Sequence of chain 27.C:
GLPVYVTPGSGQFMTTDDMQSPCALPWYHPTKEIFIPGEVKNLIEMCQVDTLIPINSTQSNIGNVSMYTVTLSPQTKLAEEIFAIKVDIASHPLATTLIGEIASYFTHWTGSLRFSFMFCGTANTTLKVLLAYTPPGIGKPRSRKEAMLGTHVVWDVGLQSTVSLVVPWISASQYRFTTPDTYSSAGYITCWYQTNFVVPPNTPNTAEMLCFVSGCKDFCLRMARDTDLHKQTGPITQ

Sequence of chain 27.A:
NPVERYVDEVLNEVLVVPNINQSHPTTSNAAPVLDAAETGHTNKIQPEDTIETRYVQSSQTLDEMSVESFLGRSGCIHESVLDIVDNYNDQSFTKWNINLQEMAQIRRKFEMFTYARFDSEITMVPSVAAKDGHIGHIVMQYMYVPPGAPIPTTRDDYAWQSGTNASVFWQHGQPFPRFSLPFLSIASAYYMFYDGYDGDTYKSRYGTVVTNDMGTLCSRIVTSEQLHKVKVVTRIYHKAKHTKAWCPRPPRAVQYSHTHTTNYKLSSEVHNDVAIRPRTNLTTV

The small molecule below binds the protein below.
Small molecule (SMILES): Cc1cc(CCCOc2c(C)cc(-c3coc(C)n3)cc2C)on1

Binding-site contacts:
Ligand atom C1A contacts residue PHE179 of chain 27.A at 3.5 Å (hydrophobic).
Ligand atom C4B contacts residue PHE179 of chain 27.A at 3.9 Å (hydrophobic).
Ligand atom C5B contacts residue TYR144 of chain 27.A at 3.6 Å (hydrophobic).
Ligand atom C4A contacts residue PHE179 of chain 27.A at 3.3 Å (hydrophobic).
Ligand atom O1 contacts residue MET214 of chain 27.A at 3.2 Å.
Ligand atom C2C contacts residue ILE98 of chain 27.A at 4.0 Å (hydrophobic).
Ligand atom C5B contacts residue LEU181 of chain 27.A at 3.3 Å (hydrophobic).
Ligand atom O5A contacts residue TYR144 of chain 27.A at 3.1 Å.
Ligand atom CM4 contacts residue TYR142 of chain 27.A at 3.1 Å (hydrophobic).
Ligand atom CM4 contacts residue VAL168 of chain 27.A at 3.5 Å (hydrophobic).
Ligand atom C2B contacts residue ILE98 of chain 27.A at 3.9 Å (hydrophobic).
Ligand atom CM2 contacts residue ILE122 of chain 27.A at 3.7 Å (hydrophobic).
Ligand atom N3A contacts residue PHE179 of chain 27.A at 3.0 Å.
Ligand atom N3A contacts residue LEU217 of chain 27.A at 3.4 Å.
Ligand atom C2A contacts residue PHE179 of chain 27.A at 3.3 Å (hydrophobic).
Ligand atom O5A contacts residue PHE179 of chain 27.A at 3.7 Å.
Ligand atom C6B contacts residue ILE98 of chain 27.A at 3.6 Å (hydrophobic).
Ligand atom CM4 contacts residue PHE179 of chain 27.A at 3.9 Å (hydrophobic).
Ligand atom O1 contacts residue LEU100 of chain 27.A at 4.0 Å.
Ligand atom CM6 contacts residue TYR144 of chain 27.A at 3.7 Å (hydrophobic).
Ligand atom CM2 contacts residue ILE236 of chain 27.A at 4.0 Å (hydrophobic).
Ligand atom C5 contacts residue MET214 of chain 27.A at 3.6 Å (hydrophobic).
Ligand atom C2B contacts residue ILE122 of chain 27.A at 3.9 Å (hydrophobic).
Ligand atom C3 contacts residue LEU100 of chain 27.A at 3.9 Å (hydrophobic).
Ligand atom C1C contacts residue MET214 of chain 27.A at 3.7 Å (hydrophobic).
Ligand atom C2A contacts residue TYR144 of chain 27.A at 3.7 Å (hydrophobic).
Ligand atom CM6 contacts residue LEU184 of chain 27.A at 3.4 Å (hydrophobic).
Ligand atom C1A contacts residue TYR144 of chain 27.A at 3.1 Å (hydrophobic).
Ligand atom O5A contacts residue ALA166 of chain 27.A at 3.9 Å.
Ligand atom CM6 contacts residue LEU181 of chain 27.A at 3.7 Å (hydrophobic).
Ligand atom C4B contacts residue LEU181 of chain 27.A at 3.8 Å (hydrophobic).
Ligand atom C1B contacts residue LEU181 of chain 27.A at 3.8 Å (hydrophobic).
Ligand atom CM3 contacts residue TYR190 of chain 27.A at 3.9 Å (hydrophobic).
Ligand atom C4A contacts residue TYR144 of chain 27.A at 3.8 Å (hydrophobic).
Ligand atom N2 contacts residue LEU100 of chain 27.A at 3.8 Å.
Ligand atom O1B contacts residue ILE98 of chain 27.A at 2.9 Å.
Ligand atom C1B contacts residue ILE98 of chain 27.A at 3.6 Å (hydrophobic).
Ligand atom N2 contacts residue MET214 of chain 27.A at 3.8 Å.
Ligand atom C6B contacts residue LEU181 of chain 27.A at 3.3 Å (hydrophobic).
Ligand atom C4 contacts residue TYR190 of chain 27.A at 3.8 Å (hydrophobic).